This protein binds this small molecule.
Small molecule (SMILES): CC(=O)N[C@@H]1[C@@H](O)[C@H](O)[C@@H](CO)O[C@H]1O

Binding-site contacts:
Ligand atom C4 contacts residue ASN114 of chain 1.H at 4.4 Å.
Ligand atom C8 contacts residue ASP113 of chain 1.H at 2.9 Å.
Ligand atom C2 contacts residue ASN114 of chain 1.H at 2.6 Å.
Ligand atom N2 contacts residue ASN114 of chain 1.H at 3.0 Å (h-bond).
Ligand atom C5 contacts residue ASN114 of chain 1.H at 3.8 Å.
Ligand atom O7 contacts residue ASP113 of chain 1.H at 3.5 Å (salt-bridge).
Ligand atom O5 contacts residue ASN114 of chain 1.H at 2.5 Å (h-bond).
Ligand atom C7 contacts residue ASN114 of chain 1.H at 3.9 Å.
Ligand atom C1 contacts residue ASN114 of chain 1.H at 1.5 Å.
Ligand atom C3 contacts residue ASN114 of chain 1.H at 3.9 Å.
Ligand atom C8 contacts residue ASN114 of chain 1.H at 3.6 Å.
Ligand atom N2 contacts residue ASP113 of chain 1.H at 3.9 Å.
Ligand atom C7 contacts residue ASP113 of chain 1.H at 3.2 Å.

Sequence of chain 1.H:
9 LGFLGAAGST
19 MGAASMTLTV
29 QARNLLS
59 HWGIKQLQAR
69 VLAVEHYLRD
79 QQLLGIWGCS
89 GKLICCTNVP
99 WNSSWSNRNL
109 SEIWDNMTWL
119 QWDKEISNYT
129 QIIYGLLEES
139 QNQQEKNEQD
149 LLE